Sequence of chain 1.A:
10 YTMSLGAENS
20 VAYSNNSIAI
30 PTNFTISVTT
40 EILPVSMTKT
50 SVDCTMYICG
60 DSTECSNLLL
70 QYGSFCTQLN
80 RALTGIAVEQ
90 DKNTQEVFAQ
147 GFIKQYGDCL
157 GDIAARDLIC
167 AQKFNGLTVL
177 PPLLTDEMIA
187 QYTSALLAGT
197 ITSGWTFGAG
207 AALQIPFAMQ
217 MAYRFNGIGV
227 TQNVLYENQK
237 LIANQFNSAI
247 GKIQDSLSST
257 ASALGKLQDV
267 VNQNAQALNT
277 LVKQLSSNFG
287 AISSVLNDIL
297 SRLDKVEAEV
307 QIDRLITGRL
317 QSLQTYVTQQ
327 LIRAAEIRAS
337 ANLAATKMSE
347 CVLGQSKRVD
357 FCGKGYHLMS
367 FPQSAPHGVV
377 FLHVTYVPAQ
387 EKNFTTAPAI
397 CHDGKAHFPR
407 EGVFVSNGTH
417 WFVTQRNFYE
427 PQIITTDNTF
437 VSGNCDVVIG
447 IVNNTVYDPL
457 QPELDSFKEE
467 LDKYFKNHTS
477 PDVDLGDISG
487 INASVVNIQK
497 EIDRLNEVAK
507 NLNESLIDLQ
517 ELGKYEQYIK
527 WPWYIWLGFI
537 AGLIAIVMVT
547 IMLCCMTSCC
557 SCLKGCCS

Binding-site contacts:
Ligand atom C1 contacts residue LEU512 of chain 1.A at 4.2 Å (hydrophobic).
Ligand atom C2 contacts residue GLN250 of chain 1.B at 4.2 Å.
Ligand atom O6 contacts residue LEU512 of chain 1.A at 3.1 Å.
Ligand atom C8 contacts residue ASN509 of chain 1.A at 4.5 Å.
Ligand atom C8 contacts residue GLN250 of chain 1.B at 3.4 Å.
Ligand atom C3 contacts residue ASN509 of chain 1.A at 3.8 Å.
Ligand atom C7 contacts residue GLN250 of chain 1.B at 3.6 Å.
Ligand atom O5 contacts residue LEU512 of chain 1.A at 3.5 Å.
Ligand atom C2 contacts residue ASN509 of chain 1.A at 2.5 Å.
Ligand atom N2 contacts residue ASN509 of chain 1.A at 2.8 Å (h-bond).
Ligand atom C5 contacts residue ASN509 of chain 1.A at 3.7 Å.
Ligand atom O5 contacts residue ASN509 of chain 1.A at 2.5 Å (h-bond).
Ligand atom N2 contacts residue GLN250 of chain 1.B at 3.2 Å (h-bond).
Ligand atom C8 contacts residue LYS506 of chain 1.A at 4.1 Å.
Ligand atom C4 contacts residue ASN509 of chain 1.A at 4.3 Å.
Ligand atom C1 contacts residue GLN250 of chain 1.B at 4.0 Å.
Ligand atom C6 contacts residue LEU512 of chain 1.A at 4.0 Å (hydrophobic).
Ligand atom C5 contacts residue LEU512 of chain 1.A at 4.2 Å (hydrophobic).
Ligand atom C7 contacts residue ASN509 of chain 1.A at 3.4 Å.
Ligand atom O7 contacts residue ASN509 of chain 1.A at 3.1 Å (h-bond).
Ligand atom C1 contacts residue ASN509 of chain 1.A at 1.4 Å.

Sequence of chain 1.B:
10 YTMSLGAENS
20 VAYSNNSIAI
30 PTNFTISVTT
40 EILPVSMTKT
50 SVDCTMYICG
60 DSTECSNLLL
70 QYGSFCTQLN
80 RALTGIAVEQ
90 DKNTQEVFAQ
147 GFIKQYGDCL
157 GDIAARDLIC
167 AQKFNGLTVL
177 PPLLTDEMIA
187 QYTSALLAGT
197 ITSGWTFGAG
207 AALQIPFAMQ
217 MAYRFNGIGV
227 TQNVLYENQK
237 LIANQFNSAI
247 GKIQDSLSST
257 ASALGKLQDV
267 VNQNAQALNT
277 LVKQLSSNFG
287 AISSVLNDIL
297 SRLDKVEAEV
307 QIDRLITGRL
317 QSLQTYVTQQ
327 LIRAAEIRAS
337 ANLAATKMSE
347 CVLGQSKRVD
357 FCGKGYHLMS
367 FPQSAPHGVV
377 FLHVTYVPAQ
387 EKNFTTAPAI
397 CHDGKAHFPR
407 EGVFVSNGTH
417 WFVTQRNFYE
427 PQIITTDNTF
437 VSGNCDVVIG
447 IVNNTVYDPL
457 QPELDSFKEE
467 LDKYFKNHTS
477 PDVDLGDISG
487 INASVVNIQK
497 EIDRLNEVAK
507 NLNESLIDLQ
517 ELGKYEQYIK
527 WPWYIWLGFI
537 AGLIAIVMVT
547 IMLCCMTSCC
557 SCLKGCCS

This small molecule binds to this protein.
Small molecule (SMILES): CC(=O)N[C@H]1[C@H](O[C@H]2[C@H](O)[C@@H](NC(C)=O)CO[C@@H]2CO)O[C@H](CO)[C@@H](O)[C@@H]1O